Binding-site contacts:
Ligand atom C5 contacts residue ASN374 of chain 1.I at 4.3 Å.
Ligand atom O4 contacts residue THR376 of chain 1.I at 3.5 Å (h-bond).
Ligand atom O6 contacts residue ASN374 of chain 1.I at 3.2 Å (h-bond).
Ligand atom C4 contacts residue ASN322 of chain 1.I at 4.3 Å.
Ligand atom O6 contacts residue THR376 of chain 1.I at 3.5 Å (h-bond).
Ligand atom O4 contacts residue GLY375 of chain 1.I at 4.4 Å.
Ligand atom C2 contacts residue ASN322 of chain 1.I at 2.5 Å.
Ligand atom O6 contacts residue TYR343 of chain 1.I at 3.6 Å.
Ligand atom C6 contacts residue GLY375 of chain 1.I at 3.7 Å.
Ligand atom C5 contacts residue GLY375 of chain 1.I at 4.1 Å.
Ligand atom C7 contacts residue ASN322 of chain 1.I at 3.7 Å.
Ligand atom C3 contacts residue ASN322 of chain 1.I at 3.9 Å.
Ligand atom O6 contacts residue ASN322 of chain 1.I at 4.3 Å.
Ligand atom O5 contacts residue ASN322 of chain 1.I at 2.5 Å (h-bond).
Ligand atom C8 contacts residue ASN322 of chain 1.I at 4.2 Å.
Ligand atom C5 contacts residue ASN322 of chain 1.I at 3.7 Å.
Ligand atom N2 contacts residue ASN322 of chain 1.I at 2.9 Å (h-bond).
Ligand atom C1 contacts residue ASN322 of chain 1.I at 1.5 Å.
Ligand atom C6 contacts residue THR376 of chain 1.I at 3.2 Å.
Ligand atom C6 contacts residue ASN374 of chain 1.I at 4.2 Å.
Ligand atom C5 contacts residue THR376 of chain 1.I at 4.2 Å.
Ligand atom C6 contacts residue ASN322 of chain 1.I at 4.4 Å.
Ligand atom C4 contacts residue THR376 of chain 1.I at 4.0 Å.
Ligand atom O6 contacts residue GLY375 of chain 1.I at 3.3 Å.
Ligand atom C8 contacts residue SER383 of chain 1.I at 3.4 Å.

Sequence of chain 1.I:
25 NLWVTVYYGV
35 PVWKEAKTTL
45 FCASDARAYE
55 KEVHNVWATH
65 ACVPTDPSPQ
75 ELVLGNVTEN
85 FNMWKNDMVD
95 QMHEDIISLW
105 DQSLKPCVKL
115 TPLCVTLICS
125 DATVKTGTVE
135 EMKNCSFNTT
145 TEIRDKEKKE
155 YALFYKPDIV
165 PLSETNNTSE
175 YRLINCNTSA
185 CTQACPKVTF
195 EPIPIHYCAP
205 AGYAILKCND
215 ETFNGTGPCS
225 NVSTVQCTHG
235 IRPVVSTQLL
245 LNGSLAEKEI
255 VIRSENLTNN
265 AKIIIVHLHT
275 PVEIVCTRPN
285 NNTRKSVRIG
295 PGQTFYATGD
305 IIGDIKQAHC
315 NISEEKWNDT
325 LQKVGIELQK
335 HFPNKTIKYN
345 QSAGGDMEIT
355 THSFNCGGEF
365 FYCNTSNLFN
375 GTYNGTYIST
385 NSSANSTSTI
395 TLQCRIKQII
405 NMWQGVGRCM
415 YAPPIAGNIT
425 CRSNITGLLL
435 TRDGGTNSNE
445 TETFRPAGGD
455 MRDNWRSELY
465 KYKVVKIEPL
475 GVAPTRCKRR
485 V

The small molecule below binds the protein below.
Small molecule (SMILES): CC(=O)N[C@@H]1[C@@H](O)[C@H](O)[C@@H](CO)O[C@H]1O